The small molecule below binds the protein below.
Small molecule (SMILES): C[C@]1(O)[C@@H](CCO)C(=O)N[C@]1(C=O)[C@@H](O)[C@@H]1C=CCCC1

Sequence of chain 1.N:
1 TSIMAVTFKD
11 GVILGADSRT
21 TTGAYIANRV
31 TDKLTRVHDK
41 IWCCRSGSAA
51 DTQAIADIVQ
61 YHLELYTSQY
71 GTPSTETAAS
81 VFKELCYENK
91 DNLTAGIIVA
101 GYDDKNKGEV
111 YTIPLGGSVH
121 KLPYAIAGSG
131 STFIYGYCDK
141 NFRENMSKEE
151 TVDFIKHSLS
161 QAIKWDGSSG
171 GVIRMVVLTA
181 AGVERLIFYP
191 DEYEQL

Binding-site contacts:
Ligand atom C9 contacts residue THR1 of chain 1.N at 3.7 Å.
Ligand atom C8 contacts residue ARG19 of chain 1.N at 3.8 Å.
Ligand atom O5 contacts residue SER129 of chain 1.N at 3.8 Å.
Ligand atom N18 contacts residue THR1 of chain 1.N at 3.7 Å.
Ligand atom C3 contacts residue THR21 of chain 1.N at 3.5 Å.
Ligand atom C16 contacts residue THR1 of chain 1.N at 1.5 Å.
Ligand atom O15 contacts residue ARG19 of chain 1.N at 3.8 Å.
Ligand atom O5 contacts residue THR1 of chain 1.N at 3.0 Å (h-bond).
Ligand atom C13 contacts residue SER46 of chain 1.N at 3.7 Å.
Ligand atom C11 contacts residue THR20 of chain 1.N at 3.9 Å.
Ligand atom C12 contacts residue ARG45 of chain 1.N at 3.3 Å.
Ligand atom C14 contacts residue ARG45 of chain 1.N at 3.7 Å.
Ligand atom C13 contacts residue ARG45 of chain 1.N at 3.6 Å.
Ligand atom O17 contacts residue THR1 of chain 1.N at 2.3 Å (h-bond).
Ligand atom C13 contacts residue GLY47 of chain 1.N at 3.8 Å.
Ligand atom C19 contacts residue GLY47 of chain 1.N at 3.6 Å.
Ligand atom C14 contacts residue THR1 of chain 1.N at 3.4 Å.
Ligand atom O20 contacts residue GLY47 of chain 1.N at 3.5 Å (h-bond).
Ligand atom C6 contacts residue SER168 of chain 1.N at 3.1 Å.
Ligand atom C7 contacts residue THR1 of chain 1.N at 2.5 Å.
Ligand atom O21 contacts residue THR21 of chain 1.N at 3.4 Å (h-bond).
Ligand atom C4 contacts residue THR1 of chain 1.N at 3.3 Å.
Ligand atom C1 contacts residue THR21 of chain 1.N at 3.1 Å.
Ligand atom C10 contacts residue THR20 of chain 1.N at 3.4 Å.
Ligand atom C11 contacts residue ALA49 of chain 1.N at 3.9 Å (hydrophobic).
Ligand atom O17 contacts residue GLY47 of chain 1.N at 3.0 Å (h-bond).
Ligand atom C6 contacts residue THR1 of chain 1.N at 3.5 Å.
Ligand atom O15 contacts residue THR20 of chain 1.N at 3.2 Å.
Ligand atom C14 contacts residue SER46 of chain 1.N at 3.6 Å.
Ligand atom N18 contacts residue GLY47 of chain 1.N at 2.9 Å (h-bond).
Ligand atom C6 contacts residue ARG19 of chain 1.N at 3.5 Å.
Ligand atom O5 contacts residue SER168 of chain 1.N at 3.8 Å.
Ligand atom C13 contacts residue THR52 of chain 1.N at 3.8 Å.
Ligand atom C14 contacts residue GLY47 of chain 1.N at 3.6 Å.
Ligand atom O17 contacts residue SER46 of chain 1.N at 3.6 Å.
Ligand atom C6 contacts residue THR21 of chain 1.N at 3.8 Å.
Ligand atom C2 contacts residue THR21 of chain 1.N at 3.0 Å.
Ligand atom C8 contacts residue THR1 of chain 1.N at 2.9 Å.
Ligand atom O15 contacts residue THR21 of chain 1.N at 3.7 Å.
Ligand atom C9 contacts residue GLY47 of chain 1.N at 3.6 Å.